This protein binds this small molecule.
Small molecule (SMILES): c1coc(CNc2nc3ccccc3[nH]2)c1

Sequence of chain 1.D:
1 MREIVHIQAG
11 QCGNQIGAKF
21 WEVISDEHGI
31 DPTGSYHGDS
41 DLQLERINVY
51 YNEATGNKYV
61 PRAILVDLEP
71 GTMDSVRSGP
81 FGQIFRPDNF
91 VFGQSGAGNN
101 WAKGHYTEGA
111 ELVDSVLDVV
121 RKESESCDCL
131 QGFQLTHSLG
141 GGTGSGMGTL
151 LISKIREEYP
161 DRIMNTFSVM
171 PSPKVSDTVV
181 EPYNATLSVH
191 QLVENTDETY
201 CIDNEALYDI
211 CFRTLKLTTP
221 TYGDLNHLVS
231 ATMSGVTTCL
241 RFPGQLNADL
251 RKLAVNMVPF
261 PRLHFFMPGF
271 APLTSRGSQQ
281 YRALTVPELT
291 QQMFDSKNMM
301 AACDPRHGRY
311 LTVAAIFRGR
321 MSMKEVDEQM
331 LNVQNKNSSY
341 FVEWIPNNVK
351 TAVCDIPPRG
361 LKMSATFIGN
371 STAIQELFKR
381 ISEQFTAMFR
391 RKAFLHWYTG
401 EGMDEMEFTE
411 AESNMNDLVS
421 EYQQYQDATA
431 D

Binding-site contacts:
Ligand atom OAM contacts residue ASN165 of chain 1.D at 3.6 Å.
Ligand atom CAP contacts residue LEU240 of chain 1.D at 3.8 Å (hydrophobic).
Ligand atom OAM contacts residue GLU198 of chain 1.D at 3.4 Å (salt-bridge).
Ligand atom NAI contacts residue LEU253 of chain 1.D at 3.8 Å.
Ligand atom CAP contacts residue GLN134 of chain 1.D at 3.7 Å.
Ligand atom NAJ contacts residue TYR200 of chain 1.D at 2.8 Å (h-bond).
Ligand atom NAJ contacts residue GLU198 of chain 1.D at 2.8 Å (salt-bridge).
Ligand atom CAE contacts residue ILE368 of chain 1.D at 3.7 Å (hydrophobic).
Ligand atom NAI contacts residue VAL236 of chain 1.D at 3.0 Å (h-bond).
Ligand atom CAF contacts residue VAL236 of chain 1.D at 3.8 Å (hydrophobic).
Ligand atom CAA contacts residue ILE368 of chain 1.D at 3.8 Å (hydrophobic).
Ligand atom CAA contacts residue CYS239 of chain 1.D at 3.7 Å (hydrophobic).
Ligand atom NAG contacts residue TYR200 of chain 1.D at 3.1 Å (h-bond).
Ligand atom CAD contacts residue LEU253 of chain 1.D at 3.6 Å (hydrophobic).
Ligand atom CAO contacts residue GLN134 of chain 1.D at 3.2 Å.
Ligand atom CAB contacts residue ALA314 of chain 1.D at 3.8 Å (hydrophobic).
Ligand atom CAN contacts residue PHE167 of chain 1.D at 3.5 Å (hydrophobic).
Ligand atom CAC contacts residue MET257 of chain 1.D at 3.8 Å (hydrophobic).
Ligand atom OAM contacts residue PHE167 of chain 1.D at 3.7 Å.
Ligand atom CAF contacts residue ILE368 of chain 1.D at 3.5 Å (hydrophobic).
Ligand atom NAG contacts residue GLU198 of chain 1.D at 3.1 Å (salt-bridge).
Ligand atom CAN contacts residue ASN165 of chain 1.D at 3.2 Å.
Ligand atom CAK contacts residue TYR200 of chain 1.D at 3.6 Å (hydrophobic).
Ligand atom CAP contacts residue THR237 of chain 1.D at 3.6 Å.
Ligand atom NAG contacts residue LEU253 of chain 1.D at 3.7 Å.
Ligand atom CAC contacts residue ALA314 of chain 1.D at 3.6 Å (hydrophobic).
Ligand atom CAL contacts residue THR237 of chain 1.D at 3.9 Å.
Ligand atom CAK contacts residue VAL236 of chain 1.D at 3.6 Å (hydrophobic).
Ligand atom CAE contacts residue LEU253 of chain 1.D at 3.6 Å (hydrophobic).
Ligand atom OAM contacts residue TYR200 of chain 1.D at 3.2 Å.
Ligand atom CAH contacts residue GLU198 of chain 1.D at 3.3 Å.
Ligand atom CAH contacts residue TYR200 of chain 1.D at 3.0 Å (hydrophobic).
Ligand atom CAO contacts residue ASN165 of chain 1.D at 3.4 Å.
Ligand atom CAK contacts residue LEU240 of chain 1.D at 3.8 Å (hydrophobic).
Ligand atom CAL contacts residue GLU198 of chain 1.D at 3.8 Å.
Ligand atom NAI contacts residue ILE368 of chain 1.D at 3.9 Å.
Ligand atom CAD contacts residue MET257 of chain 1.D at 3.5 Å (hydrophobic).
Ligand atom CAF contacts residue LEU253 of chain 1.D at 3.8 Å (hydrophobic).
Ligand atom CAN contacts residue TYR200 of chain 1.D at 3.8 Å (hydrophobic).
Ligand atom CAP contacts residue ASN165 of chain 1.D at 3.8 Å.